The small molecule below binds the protein below.
Small molecule (SMILES): CC(=O)C(=O)O

Binding-site contacts:
Ligand atom O3 contacts residue PRO470 of chain 1.F at 4.4 Å.
Ligand atom C contacts residue SER437 of chain 1.F at 4.0 Å.
Ligand atom CB contacts residue PRO441 of chain 1.F at 4.3 Å (hydrophobic).
Ligand atom OXT contacts residue LEU438 of chain 1.F at 4.1 Å.
Ligand atom O contacts residue PRO441 of chain 1.F at 3.7 Å.
Ligand atom O contacts residue SER437 of chain 1.F at 3.5 Å (h-bond).
Ligand atom OXT contacts residue LEU467 of chain 1.F at 4.3 Å.
Ligand atom CA contacts residue LEU467 of chain 1.F at 4.4 Å (hydrophobic).
Ligand atom C contacts residue LEU438 of chain 1.F at 4.3 Å (hydrophobic).
Ligand atom OXT contacts residue ALA469 of chain 1.F at 4.0 Å.
Ligand atom O contacts residue LEU438 of chain 1.F at 3.7 Å.
Ligand atom OXT contacts residue SER437 of chain 1.F at 3.3 Å (h-bond).
Ligand atom O3 contacts residue LYS468 of chain 1.F at 3.8 Å.
Ligand atom OXT contacts residue PRO470 of chain 1.F at 4.3 Å.
Ligand atom O3 contacts residue LEU467 of chain 1.F at 3.8 Å.

Sequence of chain 1.F:
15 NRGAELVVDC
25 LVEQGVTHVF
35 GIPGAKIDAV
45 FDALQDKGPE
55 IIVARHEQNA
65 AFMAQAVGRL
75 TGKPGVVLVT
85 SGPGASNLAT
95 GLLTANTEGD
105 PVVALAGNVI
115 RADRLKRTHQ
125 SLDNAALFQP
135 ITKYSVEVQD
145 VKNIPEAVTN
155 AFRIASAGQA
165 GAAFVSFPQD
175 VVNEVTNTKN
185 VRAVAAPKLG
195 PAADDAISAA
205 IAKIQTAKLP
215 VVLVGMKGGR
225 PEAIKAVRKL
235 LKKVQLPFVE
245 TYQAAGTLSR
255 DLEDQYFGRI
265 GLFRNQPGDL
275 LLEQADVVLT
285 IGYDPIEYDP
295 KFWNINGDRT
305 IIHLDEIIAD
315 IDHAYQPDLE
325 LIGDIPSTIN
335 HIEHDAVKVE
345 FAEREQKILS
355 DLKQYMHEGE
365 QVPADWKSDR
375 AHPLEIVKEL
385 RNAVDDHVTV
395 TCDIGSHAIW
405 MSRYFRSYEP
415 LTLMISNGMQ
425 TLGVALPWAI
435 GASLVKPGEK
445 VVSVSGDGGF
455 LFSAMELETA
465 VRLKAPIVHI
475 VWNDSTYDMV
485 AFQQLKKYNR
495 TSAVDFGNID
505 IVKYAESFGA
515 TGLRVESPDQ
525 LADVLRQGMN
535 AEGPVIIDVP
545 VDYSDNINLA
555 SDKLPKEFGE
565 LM